Sequence of chain 1.B:
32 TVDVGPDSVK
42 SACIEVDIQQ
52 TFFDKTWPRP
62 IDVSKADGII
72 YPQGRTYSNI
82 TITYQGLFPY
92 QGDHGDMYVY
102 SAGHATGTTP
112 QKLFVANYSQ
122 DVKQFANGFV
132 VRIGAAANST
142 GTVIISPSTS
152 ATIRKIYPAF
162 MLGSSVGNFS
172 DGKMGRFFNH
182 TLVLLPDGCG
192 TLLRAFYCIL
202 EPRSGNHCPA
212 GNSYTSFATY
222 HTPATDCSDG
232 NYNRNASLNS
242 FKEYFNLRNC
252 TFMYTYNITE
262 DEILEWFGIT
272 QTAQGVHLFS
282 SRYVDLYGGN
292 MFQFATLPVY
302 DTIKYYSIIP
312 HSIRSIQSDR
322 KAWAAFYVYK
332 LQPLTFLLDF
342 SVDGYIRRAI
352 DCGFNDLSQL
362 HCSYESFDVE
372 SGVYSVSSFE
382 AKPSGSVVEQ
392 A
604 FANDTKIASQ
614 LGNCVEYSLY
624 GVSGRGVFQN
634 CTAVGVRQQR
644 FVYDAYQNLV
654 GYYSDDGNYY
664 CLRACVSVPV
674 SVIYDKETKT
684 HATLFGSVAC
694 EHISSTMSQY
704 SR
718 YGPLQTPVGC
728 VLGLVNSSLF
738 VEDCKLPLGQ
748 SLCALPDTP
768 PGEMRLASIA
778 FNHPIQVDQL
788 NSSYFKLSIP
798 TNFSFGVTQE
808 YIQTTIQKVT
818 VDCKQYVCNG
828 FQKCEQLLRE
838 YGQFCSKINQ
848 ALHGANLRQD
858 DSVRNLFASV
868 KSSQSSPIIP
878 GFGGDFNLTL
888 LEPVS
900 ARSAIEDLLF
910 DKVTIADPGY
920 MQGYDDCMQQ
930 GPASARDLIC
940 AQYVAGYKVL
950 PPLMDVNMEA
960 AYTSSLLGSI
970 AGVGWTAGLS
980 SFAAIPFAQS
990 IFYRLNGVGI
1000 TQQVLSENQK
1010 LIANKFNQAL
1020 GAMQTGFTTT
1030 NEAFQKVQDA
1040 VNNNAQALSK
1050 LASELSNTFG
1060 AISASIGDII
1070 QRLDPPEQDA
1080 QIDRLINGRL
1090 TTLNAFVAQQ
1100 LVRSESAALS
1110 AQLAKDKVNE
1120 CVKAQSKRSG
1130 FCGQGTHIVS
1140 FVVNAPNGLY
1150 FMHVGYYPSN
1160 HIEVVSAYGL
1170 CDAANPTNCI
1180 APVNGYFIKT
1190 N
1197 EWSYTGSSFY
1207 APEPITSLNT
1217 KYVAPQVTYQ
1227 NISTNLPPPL

Binding-site contacts:
Ligand atom N2 contacts residue ALA138 of chain 1.B at 4.2 Å.
Ligand atom O5 contacts residue ASN139 of chain 1.B at 2.4 Å (h-bond).
Ligand atom N2 contacts residue GLU263 of chain 1.B at 3.0 Å (salt-bridge).
Ligand atom C4 contacts residue TYR288 of chain 1.B at 4.4 Å (hydrophobic).
Ligand atom O2 contacts residue TYR288 of chain 1.B at 3.5 Å.
Ligand atom C8 contacts residue LEU265 of chain 1.B at 4.1 Å (hydrophobic).
Ligand atom C8 contacts residue GLY135 of chain 1.B at 3.7 Å.
Ligand atom C8 contacts residue ASN139 of chain 1.B at 4.5 Å.
Ligand atom O7 contacts residue ASN139 of chain 1.B at 3.4 Å (h-bond).
Ligand atom C8 contacts residue ALA138 of chain 1.B at 3.5 Å (hydrophobic).
Ligand atom C3 contacts residue ASN139 of chain 1.B at 3.6 Å.
Ligand atom C1 contacts residue ASN139 of chain 1.B at 1.4 Å.
Ligand atom C7 contacts residue TYR288 of chain 1.B at 4.3 Å (hydrophobic).
Ligand atom C7 contacts residue GLU263 of chain 1.B at 4.0 Å.
Ligand atom C5 contacts residue ASN139 of chain 1.B at 3.7 Å.
Ligand atom C6 contacts residue TYR288 of chain 1.B at 3.7 Å (hydrophobic).
Ligand atom C4 contacts residue ASN139 of chain 1.B at 4.1 Å.
Ligand atom C3 contacts residue GLU263 of chain 1.B at 3.7 Å.
Ligand atom N2 contacts residue ASN139 of chain 1.B at 2.8 Å (h-bond).
Ligand atom C7 contacts residue ILE264 of chain 1.B at 4.4 Å (hydrophobic).
Ligand atom O7 contacts residue TYR288 of chain 1.B at 3.1 Å (h-bond).
Ligand atom O7 contacts residue ILE264 of chain 1.B at 3.6 Å.
Ligand atom O4 contacts residue ILE264 of chain 1.B at 4.1 Å.
Ligand atom C7 contacts residue ASN139 of chain 1.B at 3.3 Å.
Ligand atom C8 contacts residue GLU263 of chain 1.B at 4.0 Å.
Ligand atom C7 contacts residue ALA138 of chain 1.B at 3.7 Å (hydrophobic).
Ligand atom C2 contacts residue GLU263 of chain 1.B at 3.8 Å.
Ligand atom O3 contacts residue TYR288 of chain 1.B at 4.4 Å.
Ligand atom C3 contacts residue ILE264 of chain 1.B at 4.3 Å (hydrophobic).
Ligand atom O3 contacts residue GLU263 of chain 1.B at 4.2 Å.
Ligand atom O3 contacts residue ILE264 of chain 1.B at 4.1 Å.
Ligand atom O5 contacts residue TYR288 of chain 1.B at 4.2 Å.
Ligand atom C2 contacts residue TYR288 of chain 1.B at 4.2 Å (hydrophobic).
Ligand atom C1 contacts residue GLU263 of chain 1.B at 4.0 Å.
Ligand atom C2 contacts residue ASN139 of chain 1.B at 2.3 Å.
Ligand atom O7 contacts residue ALA138 of chain 1.B at 3.9 Å.
Ligand atom C4 contacts residue TYR288 of chain 1.B at 4.2 Å (hydrophobic).
Ligand atom O6 contacts residue TYR288 of chain 1.B at 4.5 Å.

The small molecule below binds the protein below.
Small molecule (SMILES): CC(=O)N[C@H]1[C@H](O[C@H]2[C@H](O)[C@@H](NC(C)=O)CO[C@@H]2CO)O[C@H](CO)[C@@H](O[C@@H]2O[C@H](CO[C@H]3O[C@H](CO)[C@@H](O)[C@H](O)[C@@H]3O)[C@@H](O)[C@H](O[C@H]3O[C@H](CO)[C@@H](O)[C@H](O)[C@@H]3O[C@H]3O[C@H](CO)[C@@H](O)[C@H](O)[C@@H]3O)[C@@H]2O)[C@@H]1O